Sequence of chain 1.A:
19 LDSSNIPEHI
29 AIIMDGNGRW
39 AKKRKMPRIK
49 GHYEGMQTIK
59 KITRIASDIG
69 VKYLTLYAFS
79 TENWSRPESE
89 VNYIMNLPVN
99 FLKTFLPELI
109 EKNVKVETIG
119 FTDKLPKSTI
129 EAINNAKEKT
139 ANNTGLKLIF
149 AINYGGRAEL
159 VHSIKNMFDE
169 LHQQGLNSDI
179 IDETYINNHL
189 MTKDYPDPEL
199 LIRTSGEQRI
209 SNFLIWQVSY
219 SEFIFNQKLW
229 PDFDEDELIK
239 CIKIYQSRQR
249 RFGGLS

Binding-site contacts:
Ligand atom O1A contacts residue ARG84 of chain 1.A at 2.9 Å (salt-bridge).
Ligand atom C5 contacts residue ALA76 of chain 1.A at 3.3 Å (hydrophobic).
Ligand atom PB contacts residue ARG37 of chain 1.A at 3.6 Å.
Ligand atom C15 contacts residue PHE148 of chain 1.A at 3.5 Å (hydrophobic).
Ligand atom C10 contacts residue ILE57 of chain 1.A at 3.7 Å (hydrophobic).
Ligand atom PB contacts residue GLY36 of chain 1.A at 3.6 Å.
Ligand atom O3B contacts residue GLY34 of chain 1.A at 3.2 Å.
Ligand atom O1B contacts residue GLY36 of chain 1.A at 3.7 Å.
Ligand atom O2B contacts residue MG1 of chain 1.B at 2.0 Å.
Ligand atom C9 contacts residue ASN35 of chain 1.A at 3.5 Å.
Ligand atom S1 contacts residue GLY34 of chain 1.A at 3.5 Å (h-bond).
Ligand atom C9 contacts residue HIS50 of chain 1.A at 3.4 Å.
Ligand atom C15 contacts residue ALA76 of chain 1.A at 3.6 Å (hydrophobic).
Ligand atom O3A contacts residue GLY34 of chain 1.A at 3.5 Å (h-bond).
Ligand atom O3A contacts residue ASN35 of chain 1.A at 3.3 Å (h-bond).
Ligand atom O3B contacts residue ARG37 of chain 1.A at 2.7 Å (salt-bridge).
Ligand atom C6 contacts residue ALA76 of chain 1.A at 3.5 Å (hydrophobic).
Ligand atom C3 contacts residue ALA76 of chain 1.A at 3.7 Å (hydrophobic).
Ligand atom S1 contacts residue ASP33 of chain 1.A at 3.8 Å.
Ligand atom PA contacts residue MG1 of chain 1.B at 3.3 Å.
Ligand atom S1 contacts residue ASN35 of chain 1.A at 3.5 Å (h-bond).
Ligand atom O1B contacts residue ARG46 of chain 1.A at 2.9 Å (salt-bridge).
Ligand atom C14 contacts residue PHE99 of chain 1.A at 3.7 Å (hydrophobic).
Ligand atom C7 contacts residue ALA76 of chain 1.A at 3.3 Å (hydrophobic).
Ligand atom O3B contacts residue GLY36 of chain 1.A at 3.3 Å (h-bond).
Ligand atom C2 contacts residue MET32 of chain 1.A at 3.2 Å (hydrophobic).
Ligand atom O2A contacts residue ARG84 of chain 1.A at 2.8 Å (salt-bridge).
Ligand atom O3A contacts residue MG1 of chain 1.B at 3.5 Å.
Ligand atom O1A contacts residue MG1 of chain 1.B at 2.0 Å.
Ligand atom O1A contacts residue ASP33 of chain 1.A at 3.2 Å (salt-bridge).
Ligand atom O2A contacts residue ARG46 of chain 1.A at 2.8 Å (salt-bridge).
Ligand atom PB contacts residue MG1 of chain 1.B at 3.3 Å.
Ligand atom C4 contacts residue ALA76 of chain 1.A at 3.4 Å (hydrophobic).
Ligand atom S1 contacts residue MET32 of chain 1.A at 3.4 Å (h-bond).
Ligand atom O2B contacts residue ARG37 of chain 1.A at 2.9 Å (salt-bridge).
Ligand atom O3A contacts residue GLY36 of chain 1.A at 3.0 Å (h-bond).
Ligand atom C4 contacts residue ASN81 of chain 1.A at 3.7 Å.
Ligand atom O2A contacts residue HIS50 of chain 1.A at 3.2 Å.
Ligand atom C1 contacts residue MET32 of chain 1.A at 3.5 Å (hydrophobic).
Ligand atom O2B contacts residue ASP33 of chain 1.A at 2.9 Å (salt-bridge).

The protein below binds the small molecule below.
Small molecule (SMILES): CC(C)=CCC/C(C)=C/CC/C(C)=C/CS[P](=O)(O)OP(=O)(O)O